Binding-site contacts:
Ligand atom C22 contacts residue ASP86 of chain 1.A at 3.9 Å.
Ligand atom F16 contacts residue ASP145 of chain 1.A at 3.7 Å.
Ligand atom C20 contacts residue LEU83 of chain 1.A at 3.7 Å (hydrophobic).
Ligand atom C14 contacts residue ASN132 of chain 1.A at 3.9 Å.
Ligand atom N5 contacts residue LEU134 of chain 1.A at 3.6 Å.
Ligand atom N5 contacts residue ALA31 of chain 1.A at 3.3 Å.
Ligand atom N6 contacts residue ALA31 of chain 1.A at 3.7 Å.
Ligand atom C2 contacts residue ALA144 of chain 1.A at 3.9 Å (hydrophobic).
Ligand atom N6 contacts residue LEU134 of chain 1.A at 3.8 Å.
Ligand atom N5 contacts residue PHE82 of chain 1.A at 3.8 Å.
Ligand atom F17 contacts residue VAL64 of chain 1.A at 3.4 Å.
Ligand atom C12 contacts residue ASP145 of chain 1.A at 3.4 Å.
Ligand atom C4 contacts residue LEU134 of chain 1.A at 3.9 Å (hydrophobic).
Ligand atom C22 contacts residue GLN85 of chain 1.A at 3.8 Å.
Ligand atom C23 contacts residue ASP86 of chain 1.A at 3.7 Å.
Ligand atom F17 contacts residue PHE80 of chain 1.A at 3.0 Å.
Ligand atom C23 contacts residue HIS84 of chain 1.A at 3.5 Å.
Ligand atom C15 contacts residue GLN131 of chain 1.A at 3.8 Å.
Ligand atom N5 contacts residue GLU81 of chain 1.A at 2.9 Å (salt-bridge).
Ligand atom C22 contacts residue HIS84 of chain 1.A at 3.8 Å.
Ligand atom C7 contacts residue LEU134 of chain 1.A at 3.7 Å (hydrophobic).
Ligand atom C12 contacts residue GLY13 of chain 1.A at 3.9 Å.
Ligand atom C11 contacts residue VAL18 of chain 1.A at 3.9 Å (hydrophobic).
Ligand atom C14 contacts residue GLN131 of chain 1.A at 3.5 Å.
Ligand atom F16 contacts residue ALA144 of chain 1.A at 3.6 Å.
Ligand atom C3 contacts residue LEU134 of chain 1.A at 3.9 Å (hydrophobic).
Ligand atom C7 contacts residue LEU83 of chain 1.A at 3.7 Å (hydrophobic).
Ligand atom C19 contacts residue LEU83 of chain 1.A at 3.8 Å (hydrophobic).
Ligand atom N18 contacts residue LEU83 of chain 1.A at 3.0 Å (h-bond).
Ligand atom N6 contacts residue PHE82 of chain 1.A at 3.6 Å.
Ligand atom C9 contacts residue ALA31 of chain 1.A at 3.6 Å (hydrophobic).
Ligand atom C9 contacts residue LEU134 of chain 1.A at 3.4 Å (hydrophobic).
Ligand atom C19 contacts residue ILE10 of chain 1.A at 3.6 Å (hydrophobic).
Ligand atom C8 contacts residue LEU134 of chain 1.A at 3.4 Å (hydrophobic).
Ligand atom F17 contacts residue GLU81 of chain 1.A at 3.8 Å.
Ligand atom C23 contacts residue GLN85 of chain 1.A at 3.7 Å.
Ligand atom N6 contacts residue GLU81 of chain 1.A at 3.6 Å.
Ligand atom O21 contacts residue ILE10 of chain 1.A at 3.4 Å.
Ligand atom N6 contacts residue LEU83 of chain 1.A at 3.3 Å (h-bond).
Ligand atom C13 contacts residue ASP145 of chain 1.A at 3.8 Å.

Sequence of chain 1.A:
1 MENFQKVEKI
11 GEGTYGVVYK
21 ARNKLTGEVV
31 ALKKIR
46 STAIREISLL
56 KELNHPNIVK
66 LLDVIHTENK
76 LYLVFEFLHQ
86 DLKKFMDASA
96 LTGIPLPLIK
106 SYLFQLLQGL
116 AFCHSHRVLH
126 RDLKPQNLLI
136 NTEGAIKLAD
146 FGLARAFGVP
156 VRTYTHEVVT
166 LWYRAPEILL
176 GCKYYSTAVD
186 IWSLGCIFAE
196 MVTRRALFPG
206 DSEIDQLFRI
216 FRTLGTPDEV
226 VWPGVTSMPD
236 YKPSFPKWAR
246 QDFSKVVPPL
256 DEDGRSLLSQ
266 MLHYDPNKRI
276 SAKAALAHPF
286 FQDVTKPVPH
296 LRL

A protein and the small-molecule ligand that binds it are described below.
Small molecule (SMILES): CCCC(=O)Nc1n[nH]c2c(F)c(F)c(-c3ccccc3)cc12